Sequence of chain 1.A:
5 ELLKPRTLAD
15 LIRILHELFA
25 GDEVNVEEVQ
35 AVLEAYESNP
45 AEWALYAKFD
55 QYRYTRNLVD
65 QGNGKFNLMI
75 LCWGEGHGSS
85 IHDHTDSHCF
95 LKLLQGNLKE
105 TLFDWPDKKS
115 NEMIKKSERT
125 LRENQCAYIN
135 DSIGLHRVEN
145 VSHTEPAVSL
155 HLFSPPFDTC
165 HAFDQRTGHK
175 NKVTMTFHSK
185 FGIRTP

A protein and the small-molecule ligand that binds it are described below.
Small molecule (SMILES): N[C@@H](CCS)C(=O)O

Binding-site contacts:
Ligand atom CG contacts residue HIS86 of chain 1.A at 3.9 Å.
Ligand atom SD contacts residue HIS86 of chain 1.A at 3.6 Å (h-bond).
Ligand atom CB contacts residue FE1 of chain 1.B at 3.6 Å.
Ligand atom C contacts residue TYR58 of chain 1.A at 4.0 Å (hydrophobic).
Ligand atom OXT contacts residue LEU75 of chain 1.A at 4.5 Å.
Ligand atom SD contacts residue HIS155 of chain 1.A at 3.4 Å (h-bond).
Ligand atom CG contacts residue HIS155 of chain 1.A at 3.4 Å.
Ligand atom CA contacts residue TYR58 of chain 1.A at 4.2 Å (hydrophobic).
Ligand atom CG contacts residue FE1 of chain 1.B at 3.4 Å.
Ligand atom OXT contacts residue PHE157 of chain 1.A at 3.6 Å.
Ligand atom OXT contacts residue MET179 of chain 1.A at 3.3 Å (h-bond).
Ligand atom C contacts residue ARG60 of chain 1.A at 3.4 Å.
Ligand atom SD contacts residue PHE157 of chain 1.A at 4.1 Å.
Ligand atom CA contacts residue FE1 of chain 1.B at 4.1 Å.
Ligand atom N contacts residue FE1 of chain 1.B at 3.7 Å.
Ligand atom OXT contacts residue MET73 of chain 1.A at 4.5 Å.
Ligand atom SD contacts residue HIS140 of chain 1.A at 3.7 Å.
Ligand atom SD contacts residue CYS93 of chain 1.A at 3.7 Å.
Ligand atom O contacts residue LEU75 of chain 1.A at 3.7 Å.
Ligand atom N contacts residue HIS88 of chain 1.A at 3.9 Å.
Ligand atom CB contacts residue HIS86 of chain 1.A at 3.4 Å.
Ligand atom CA contacts residue PHE157 of chain 1.A at 4.4 Å (hydrophobic).
Ligand atom C contacts residue LEU75 of chain 1.A at 4.2 Å (hydrophobic).
Ligand atom CA contacts residue MET179 of chain 1.A at 4.0 Å (hydrophobic).
Ligand atom N contacts residue HIS86 of chain 1.A at 3.9 Å.
Ligand atom C contacts residue PHE157 of chain 1.A at 4.3 Å (hydrophobic).
Ligand atom CG contacts residue LEU75 of chain 1.A at 3.8 Å (hydrophobic).
Ligand atom O contacts residue ARG60 of chain 1.A at 3.0 Å (salt-bridge).
Ligand atom CB contacts residue LEU75 of chain 1.A at 4.2 Å (hydrophobic).
Ligand atom SD contacts residue FE1 of chain 1.B at 2.2 Å.
Ligand atom O contacts residue TYR58 of chain 1.A at 2.9 Å (h-bond).
Ligand atom OXT contacts residue ARG60 of chain 1.A at 2.9 Å (salt-bridge).
Ligand atom N contacts residue PHE157 of chain 1.A at 3.5 Å.
Ligand atom O contacts residue MET179 of chain 1.A at 3.8 Å.
Ligand atom CB contacts residue TYR58 of chain 1.A at 3.8 Å (hydrophobic).
Ligand atom CA contacts residue HIS86 of chain 1.A at 3.9 Å.
Ligand atom N contacts residue MET179 of chain 1.A at 4.3 Å.
Ligand atom SD contacts residue HIS88 of chain 1.A at 3.6 Å.
Ligand atom C contacts residue MET179 of chain 1.A at 3.4 Å (hydrophobic).